Sequence of chain 1.E:
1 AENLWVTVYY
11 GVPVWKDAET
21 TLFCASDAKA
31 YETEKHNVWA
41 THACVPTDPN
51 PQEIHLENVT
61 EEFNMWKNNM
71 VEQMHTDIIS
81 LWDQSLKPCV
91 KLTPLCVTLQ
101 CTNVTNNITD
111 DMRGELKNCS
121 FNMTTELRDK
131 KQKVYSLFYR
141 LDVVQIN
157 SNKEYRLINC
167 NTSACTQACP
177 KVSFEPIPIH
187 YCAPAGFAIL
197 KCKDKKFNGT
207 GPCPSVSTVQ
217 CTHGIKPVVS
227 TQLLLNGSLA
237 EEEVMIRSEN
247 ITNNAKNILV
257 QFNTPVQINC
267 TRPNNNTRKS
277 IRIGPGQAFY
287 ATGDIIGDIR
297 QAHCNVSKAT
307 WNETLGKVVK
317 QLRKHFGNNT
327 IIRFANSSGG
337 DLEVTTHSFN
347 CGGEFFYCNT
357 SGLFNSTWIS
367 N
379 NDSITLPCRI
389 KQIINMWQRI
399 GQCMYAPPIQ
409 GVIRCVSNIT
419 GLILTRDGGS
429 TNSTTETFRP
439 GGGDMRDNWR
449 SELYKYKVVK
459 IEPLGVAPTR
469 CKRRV

The small molecule below binds the protein below.
Small molecule (SMILES): CC(=O)N[C@H]1[C@H](O[C@H]2[C@H](O)[C@@H](NC(C)=O)CO[C@@H]2CO)O[C@H](CO)[C@@H](O)[C@@H]1O

Binding-site contacts:
Ligand atom O7 contacts residue ASN103 of chain 1.E at 3.4 Å (h-bond).
Ligand atom O5 contacts residue ASN103 of chain 1.E at 2.4 Å (h-bond).
Ligand atom C8 contacts residue ASN103 of chain 1.E at 4.3 Å.
Ligand atom C4 contacts residue ASN103 of chain 1.E at 4.2 Å.
Ligand atom N2 contacts residue ASN103 of chain 1.E at 2.8 Å (h-bond).
Ligand atom O6 contacts residue ARG140 of chain 1.E at 3.2 Å (salt-bridge).
Ligand atom C2 contacts residue ASN103 of chain 1.E at 2.4 Å.
Ligand atom C5 contacts residue ASN103 of chain 1.E at 3.7 Å.
Ligand atom C7 contacts residue ASN103 of chain 1.E at 3.3 Å.
Ligand atom C1 contacts residue ASN103 of chain 1.E at 1.4 Å.
Ligand atom C3 contacts residue ASN103 of chain 1.E at 3.8 Å.
Ligand atom O6 contacts residue ASN103 of chain 1.E at 4.1 Å.
Ligand atom O6 contacts residue LYS117 of chain 1.E at 3.5 Å (salt-bridge).
Ligand atom C6 contacts residue ARG140 of chain 1.E at 4.3 Å.
Ligand atom O6 contacts residue TYR161 of chain 1.E at 4.2 Å.